A small-molecule ligand and the protein it binds are described below.
Small molecule (SMILES): O=P(O)(O)OC[C@H]1O[C@](O)(COP(=O)(O)O)[C@@H](O)[C@@H]1O

Binding-site contacts:
Ligand atom O6P contacts residue SER435 of chain 1.H at 2.7 Å (h-bond).
Ligand atom C5 contacts residue GLY434 of chain 1.H at 3.4 Å.
Ligand atom C6 contacts residue SER353 of chain 1.H at 3.7 Å.
Ligand atom O4 contacts residue GLY436 of chain 1.H at 3.7 Å.
Ligand atom O6 contacts residue THR349 of chain 1.H at 3.1 Å (h-bond).
Ligand atom C1 contacts residue ARG405 of chain 1.H at 3.7 Å.
Ligand atom P2 contacts residue THR349 of chain 1.H at 3.7 Å.
Ligand atom O2 contacts residue LEU347 of chain 1.H at 3.5 Å.
Ligand atom P2 contacts residue THR348 of chain 1.H at 3.5 Å.
Ligand atom O3 contacts residue TRP398 of chain 1.H at 3.7 Å.
Ligand atom C3 contacts residue ARG432 of chain 1.H at 3.3 Å.
Ligand atom O6P contacts residue THR348 of chain 1.H at 3.7 Å.
Ligand atom O1 contacts residue GLY434 of chain 1.H at 3.8 Å.
Ligand atom O6P contacts residue THR349 of chain 1.H at 3.3 Å (h-bond).
Ligand atom O4 contacts residue THR438 of chain 1.H at 3.5 Å (h-bond).
Ligand atom C6 contacts residue THR438 of chain 1.H at 3.6 Å.
Ligand atom O4P contacts residue THR348 of chain 1.H at 2.4 Å (h-bond).
Ligand atom P2 contacts residue SER435 of chain 1.H at 3.5 Å.
Ligand atom O4 contacts residue TYR437 of chain 1.H at 2.8 Å (h-bond).
Ligand atom O2 contacts residue GLY430 of chain 1.H at 3.5 Å (h-bond).
Ligand atom O5 contacts residue LEU347 of chain 1.H at 3.8 Å.
Ligand atom O5P contacts residue SER435 of chain 1.H at 3.3 Å (h-bond).
Ligand atom O5P contacts residue GLY436 of chain 1.H at 2.9 Å (h-bond).
Ligand atom C6 contacts residue LEU347 of chain 1.H at 3.6 Å (hydrophobic).
Ligand atom O3P contacts residue PRO433 of chain 1.H at 3.7 Å.
Ligand atom O1P contacts residue ARG405 of chain 1.H at 2.9 Å (salt-bridge).
Ligand atom O3 contacts residue ARG432 of chain 1.H at 2.7 Å (salt-bridge).
Ligand atom O3P contacts residue GLY434 of chain 1.H at 2.8 Å (h-bond).
Ligand atom O4 contacts residue GLY434 of chain 1.H at 2.5 Å (h-bond).
Ligand atom O2P contacts residue ARG405 of chain 1.H at 2.7 Å (salt-bridge).
Ligand atom O3 contacts residue GLY430 of chain 1.H at 3.2 Å.
Ligand atom O4P contacts residue SER353 of chain 1.H at 2.8 Å (h-bond).
Ligand atom C3 contacts residue GLY434 of chain 1.H at 3.4 Å.
Ligand atom O5P contacts residue SER353 of chain 1.H at 3.7 Å.
Ligand atom O6 contacts residue THR348 of chain 1.H at 3.6 Å.
Ligand atom O6P contacts residue THR350 of chain 1.H at 2.6 Å (h-bond).
Ligand atom C4 contacts residue GLY434 of chain 1.H at 3.3 Å.
Ligand atom O1P contacts residue TRP398 of chain 1.H at 2.8 Å (h-bond).
Ligand atom P2 contacts residue SER353 of chain 1.H at 3.6 Å.
Ligand atom P1 contacts residue ARG405 of chain 1.H at 3.7 Å.

Sequence of chain 1.H:
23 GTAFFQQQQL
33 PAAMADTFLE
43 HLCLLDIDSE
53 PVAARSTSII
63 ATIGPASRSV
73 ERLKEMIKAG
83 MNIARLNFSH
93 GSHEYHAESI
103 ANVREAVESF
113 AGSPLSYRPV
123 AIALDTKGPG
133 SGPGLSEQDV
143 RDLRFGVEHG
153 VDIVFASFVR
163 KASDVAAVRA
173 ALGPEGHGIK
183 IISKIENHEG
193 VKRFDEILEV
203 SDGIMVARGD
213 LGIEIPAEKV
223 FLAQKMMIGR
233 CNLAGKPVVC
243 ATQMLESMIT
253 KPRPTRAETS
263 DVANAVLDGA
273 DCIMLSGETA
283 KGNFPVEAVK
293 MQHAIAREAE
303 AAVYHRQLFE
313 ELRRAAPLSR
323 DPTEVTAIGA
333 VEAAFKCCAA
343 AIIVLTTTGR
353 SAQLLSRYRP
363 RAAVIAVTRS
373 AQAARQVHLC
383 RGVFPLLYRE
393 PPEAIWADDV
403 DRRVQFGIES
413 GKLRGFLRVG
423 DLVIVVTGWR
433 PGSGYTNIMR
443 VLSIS